The small molecule below binds the protein below.
Small molecule (SMILES): CC(=O)N[C@@H]1[C@@H](O)[C@H](O)[C@@H](CO)O[C@H]1O

Sequence of chain 1.C:
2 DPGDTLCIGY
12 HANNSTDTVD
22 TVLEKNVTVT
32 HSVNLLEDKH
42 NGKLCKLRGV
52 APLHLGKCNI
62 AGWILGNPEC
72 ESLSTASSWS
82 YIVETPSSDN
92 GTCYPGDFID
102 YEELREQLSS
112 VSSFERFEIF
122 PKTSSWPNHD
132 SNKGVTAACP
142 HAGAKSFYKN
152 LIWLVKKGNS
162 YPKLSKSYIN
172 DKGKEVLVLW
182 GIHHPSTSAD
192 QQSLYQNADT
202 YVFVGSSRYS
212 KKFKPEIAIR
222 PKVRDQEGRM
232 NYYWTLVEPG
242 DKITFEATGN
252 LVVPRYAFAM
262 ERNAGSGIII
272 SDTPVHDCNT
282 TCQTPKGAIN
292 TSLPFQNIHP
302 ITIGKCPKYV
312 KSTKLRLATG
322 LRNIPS

Binding-site contacts:
Ligand atom C5 contacts residue ASN91 of chain 1.C at 3.7 Å.
Ligand atom O7 contacts residue ASN91 of chain 1.C at 3.0 Å (h-bond).
Ligand atom C8 contacts residue ARG225 of chain 1.C at 4.0 Å.
Ligand atom C1 contacts residue ASP90 of chain 1.C at 4.4 Å.
Ligand atom C4 contacts residue ASN91 of chain 1.C at 4.1 Å.
Ligand atom C8 contacts residue PRO69 of chain 1.C at 4.3 Å (hydrophobic).
Ligand atom O7 contacts residue CYS94 of chain 1.C at 3.5 Å.
Ligand atom C8 contacts residue GLU70 of chain 1.C at 3.7 Å.
Ligand atom C7 contacts residue ASN91 of chain 1.C at 3.1 Å.
Ligand atom C1 contacts residue ASN91 of chain 1.C at 1.4 Å.
Ligand atom C3 contacts residue ASN91 of chain 1.C at 3.7 Å.
Ligand atom N2 contacts residue ARG225 of chain 1.C at 3.8 Å.
Ligand atom C7 contacts residue CYS94 of chain 1.C at 4.1 Å (hydrophobic).
Ligand atom C7 contacts residue GLU70 of chain 1.C at 3.8 Å.
Ligand atom C5 contacts residue ASP90 of chain 1.C at 4.0 Å.
Ligand atom C3 contacts residue ARG225 of chain 1.C at 4.1 Å.
Ligand atom C2 contacts residue ARG225 of chain 1.C at 4.1 Å.
Ligand atom C8 contacts residue ASN91 of chain 1.C at 4.3 Å.
Ligand atom C8 contacts residue CYS94 of chain 1.C at 4.0 Å (hydrophobic).
Ligand atom C2 contacts residue GLU70 of chain 1.C at 4.4 Å.
Ligand atom N2 contacts residue GLU70 of chain 1.C at 3.5 Å.
Ligand atom O6 contacts residue ASP90 of chain 1.C at 2.5 Å (salt-bridge).
Ligand atom C7 contacts residue ARG225 of chain 1.C at 3.4 Å.
Ligand atom O3 contacts residue ARG225 of chain 1.C at 3.1 Å (salt-bridge).
Ligand atom C7 contacts residue ASN68 of chain 1.C at 3.7 Å.
Ligand atom O5 contacts residue ASP90 of chain 1.C at 3.3 Å (salt-bridge).
Ligand atom C4 contacts residue ARG225 of chain 1.C at 4.4 Å.
Ligand atom O5 contacts residue ASN91 of chain 1.C at 2.4 Å (h-bond).
Ligand atom C8 contacts residue ASN68 of chain 1.C at 3.3 Å.
Ligand atom N2 contacts residue ASN91 of chain 1.C at 2.8 Å (h-bond).
Ligand atom C8 contacts residue CYS140 of chain 1.C at 4.5 Å (hydrophobic).
Ligand atom O7 contacts residue ARG225 of chain 1.C at 3.4 Å (salt-bridge).
Ligand atom C1 contacts residue GLU70 of chain 1.C at 4.0 Å.
Ligand atom O7 contacts residue ASN68 of chain 1.C at 3.1 Å (h-bond).
Ligand atom C2 contacts residue ASN91 of chain 1.C at 2.3 Å.
Ligand atom C8 contacts residue PRO141 of chain 1.C at 4.0 Å (hydrophobic).
Ligand atom C6 contacts residue ASP90 of chain 1.C at 3.4 Å.